Sequence of chain 1.B:
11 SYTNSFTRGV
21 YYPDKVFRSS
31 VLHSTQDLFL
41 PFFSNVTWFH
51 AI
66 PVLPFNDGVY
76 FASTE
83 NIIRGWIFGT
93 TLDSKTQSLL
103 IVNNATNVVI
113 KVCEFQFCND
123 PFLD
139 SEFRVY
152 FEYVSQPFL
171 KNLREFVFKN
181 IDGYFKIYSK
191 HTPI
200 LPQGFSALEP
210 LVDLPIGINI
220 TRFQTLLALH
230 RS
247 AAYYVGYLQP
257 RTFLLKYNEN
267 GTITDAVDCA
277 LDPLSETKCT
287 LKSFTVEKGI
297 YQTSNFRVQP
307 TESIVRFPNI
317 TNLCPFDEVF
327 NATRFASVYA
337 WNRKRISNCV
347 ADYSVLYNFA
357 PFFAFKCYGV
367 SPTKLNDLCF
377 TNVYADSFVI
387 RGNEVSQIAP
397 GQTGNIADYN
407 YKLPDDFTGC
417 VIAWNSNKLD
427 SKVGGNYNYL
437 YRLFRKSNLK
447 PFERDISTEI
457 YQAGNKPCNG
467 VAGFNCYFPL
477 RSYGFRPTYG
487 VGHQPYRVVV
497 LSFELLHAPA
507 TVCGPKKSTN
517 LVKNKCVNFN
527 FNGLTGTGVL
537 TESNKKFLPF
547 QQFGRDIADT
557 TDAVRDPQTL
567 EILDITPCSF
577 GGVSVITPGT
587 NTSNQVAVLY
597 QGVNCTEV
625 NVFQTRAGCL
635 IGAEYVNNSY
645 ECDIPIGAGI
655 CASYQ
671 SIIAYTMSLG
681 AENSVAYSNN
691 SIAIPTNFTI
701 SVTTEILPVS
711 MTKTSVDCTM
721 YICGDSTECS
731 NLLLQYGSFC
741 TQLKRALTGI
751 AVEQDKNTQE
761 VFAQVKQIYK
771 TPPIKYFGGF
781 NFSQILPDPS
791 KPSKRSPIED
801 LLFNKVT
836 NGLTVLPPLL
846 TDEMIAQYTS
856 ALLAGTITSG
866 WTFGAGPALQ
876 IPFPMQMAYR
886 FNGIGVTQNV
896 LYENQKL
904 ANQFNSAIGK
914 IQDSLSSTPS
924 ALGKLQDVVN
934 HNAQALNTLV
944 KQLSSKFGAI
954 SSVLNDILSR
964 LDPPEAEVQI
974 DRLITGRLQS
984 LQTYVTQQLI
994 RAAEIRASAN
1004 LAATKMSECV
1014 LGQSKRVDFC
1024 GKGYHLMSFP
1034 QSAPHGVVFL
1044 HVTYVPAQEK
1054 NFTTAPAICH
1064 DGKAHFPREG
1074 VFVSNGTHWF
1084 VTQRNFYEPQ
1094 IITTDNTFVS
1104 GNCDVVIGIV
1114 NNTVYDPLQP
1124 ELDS

Binding-site contacts:
Ligand atom N2 contacts residue ASN327 of chain 1.B at 2.8 Å (h-bond).
Ligand atom C8 contacts residue ASN327 of chain 1.B at 3.4 Å.
Ligand atom C4 contacts residue ASN327 of chain 1.B at 4.2 Å.
Ligand atom O7 contacts residue PHE355 of chain 1.B at 3.0 Å.
Ligand atom O7 contacts residue ASN327 of chain 1.B at 3.5 Å (h-bond).
Ligand atom C8 contacts residue PHE355 of chain 1.B at 3.6 Å (hydrophobic).
Ligand atom O5 contacts residue ASN327 of chain 1.B at 2.4 Å (h-bond).
Ligand atom C3 contacts residue ASN327 of chain 1.B at 3.8 Å.
Ligand atom C2 contacts residue ASN327 of chain 1.B at 2.5 Å.
Ligand atom C1 contacts residue ASN327 of chain 1.B at 1.4 Å.
Ligand atom C8 contacts residue PHE326 of chain 1.B at 3.7 Å (hydrophobic).
Ligand atom C7 contacts residue PHE355 of chain 1.B at 3.7 Å (hydrophobic).
Ligand atom C5 contacts residue ASN327 of chain 1.B at 3.6 Å.
Ligand atom C7 contacts residue ASN327 of chain 1.B at 3.1 Å.

The small molecule below binds the protein below.
Small molecule (SMILES): CC(=O)N[C@@H]1[C@@H](O)[C@H](O)[C@@H](CO)O[C@H]1O